A protein and the small-molecule ligand that binds it are described below.
Small molecule (SMILES): CC(=O)N[C@@H]1[C@@H](O)[C@H](O)[C@@H](CO)O[C@H]1O

Binding-site contacts:
Ligand atom C8 contacts residue GLN477 of chain 1.A at 4.0 Å.
Ligand atom C4 contacts residue ASN476 of chain 1.A at 4.4 Å.
Ligand atom C3 contacts residue ASN476 of chain 1.A at 3.9 Å.
Ligand atom C5 contacts residue ASN476 of chain 1.A at 3.8 Å.
Ligand atom C1 contacts residue ASN476 of chain 1.A at 1.5 Å.
Ligand atom C3 contacts residue ASP474 of chain 1.A at 4.2 Å.
Ligand atom O5 contacts residue ASN476 of chain 1.A at 2.5 Å (h-bond).
Ligand atom C8 contacts residue ASN476 of chain 1.A at 3.4 Å.
Ligand atom N2 contacts residue ASN476 of chain 1.A at 3.0 Å (h-bond).
Ligand atom N2 contacts residue ASP474 of chain 1.A at 4.1 Å.
Ligand atom C1 contacts residue ASP474 of chain 1.A at 3.9 Å.
Ligand atom O7 contacts residue ASN476 of chain 1.A at 3.3 Å (h-bond).
Ligand atom C2 contacts residue ASP474 of chain 1.A at 4.3 Å.
Ligand atom C2 contacts residue ASN476 of chain 1.A at 2.6 Å.
Ligand atom C7 contacts residue ASN476 of chain 1.A at 3.3 Å.

Sequence of chain 1.A:
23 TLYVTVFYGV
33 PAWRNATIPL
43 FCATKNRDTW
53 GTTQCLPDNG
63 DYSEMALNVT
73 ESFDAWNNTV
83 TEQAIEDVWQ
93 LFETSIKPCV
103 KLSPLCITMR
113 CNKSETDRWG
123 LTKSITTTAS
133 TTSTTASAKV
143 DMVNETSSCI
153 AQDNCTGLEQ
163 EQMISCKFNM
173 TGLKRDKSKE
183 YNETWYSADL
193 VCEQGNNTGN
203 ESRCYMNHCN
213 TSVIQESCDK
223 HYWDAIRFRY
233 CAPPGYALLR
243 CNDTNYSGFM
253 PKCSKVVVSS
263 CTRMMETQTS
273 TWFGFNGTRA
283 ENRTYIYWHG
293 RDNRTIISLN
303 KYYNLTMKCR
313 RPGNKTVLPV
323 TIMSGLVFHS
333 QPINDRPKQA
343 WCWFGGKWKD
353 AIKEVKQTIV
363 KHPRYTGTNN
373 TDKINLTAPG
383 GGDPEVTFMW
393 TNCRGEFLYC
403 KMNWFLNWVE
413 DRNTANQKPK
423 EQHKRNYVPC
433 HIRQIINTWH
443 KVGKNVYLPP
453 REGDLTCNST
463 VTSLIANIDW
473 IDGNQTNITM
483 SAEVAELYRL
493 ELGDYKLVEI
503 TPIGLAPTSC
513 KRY